Binding-site contacts:
Ligand atom N3 contacts residue ASP149 of chain 1.A at 3.5 Å (salt-bridge).
Ligand atom C7 contacts residue ILE115 of chain 1.A at 3.6 Å (hydrophobic).
Ligand atom N4 contacts residue ASP149 of chain 1.A at 2.7 Å (salt-bridge).
Ligand atom O3 contacts residue SER62 of chain 1.A at 3.5 Å.
Ligand atom C3 contacts residue GLY28 of chain 1.A at 3.5 Å.
Ligand atom N contacts residue ILE115 of chain 1.A at 3.8 Å.
Ligand atom C8 contacts residue SER150 of chain 1.A at 3.5 Å.
Ligand atom O2 contacts residue PRO166 of chain 1.A at 3.6 Å.
Ligand atom O1 contacts residue ASP116 of chain 1.A at 3.7 Å.
Ligand atom N3 contacts residue SER150 of chain 1.A at 3.1 Å (h-bond).
Ligand atom O contacts residue ASP114 of chain 1.A at 2.7 Å (salt-bridge).
Ligand atom O contacts residue GLY64 of chain 1.A at 3.4 Å.
Ligand atom C10 contacts residue ASP149 of chain 1.A at 3.6 Å.
Ligand atom C1 contacts residue ASP114 of chain 1.A at 3.4 Å.
Ligand atom C10 contacts residue TYR178 of chain 1.A at 3.6 Å (hydrophobic).
Ligand atom C8 contacts residue ILE115 of chain 1.A at 3.6 Å (hydrophobic).
Ligand atom C contacts residue GLY28 of chain 1.A at 3.6 Å.
Ligand atom N2 contacts residue ASP114 of chain 1.A at 3.8 Å.
Ligand atom C contacts residue ASP114 of chain 1.A at 3.6 Å.
Ligand atom C9 contacts residue PHE200 of chain 1.A at 3.6 Å (hydrophobic).
Ligand atom O2 contacts residue PRO167 of chain 1.A at 3.3 Å.
Ligand atom C11 contacts residue TYR178 of chain 1.A at 3.5 Å (hydrophobic).
Ligand atom N3 contacts residue CYS148 of chain 1.A at 3.9 Å.
Ligand atom N1 contacts residue PRO167 of chain 1.A at 3.4 Å.
Ligand atom C6 contacts residue ILE115 of chain 1.A at 3.9 Å (hydrophobic).
Ligand atom C5 contacts residue PRO167 of chain 1.A at 3.4 Å (hydrophobic).
Ligand atom N4 contacts residue PHE200 of chain 1.A at 3.7 Å.
Ligand atom O3 contacts residue PRO167 of chain 1.A at 3.9 Å.
Ligand atom C6 contacts residue PHE200 of chain 1.A at 3.9 Å (hydrophobic).
Ligand atom C4 contacts residue ASP114 of chain 1.A at 3.4 Å.
Ligand atom O1 contacts residue ASP114 of chain 1.A at 2.4 Å (salt-bridge).
Ligand atom C9 contacts residue ASP149 of chain 1.A at 3.5 Å.
Ligand atom C12 contacts residue TYR178 of chain 1.A at 3.8 Å (hydrophobic).
Ligand atom O3 contacts residue ASP114 of chain 1.A at 3.9 Å.
Ligand atom N2 contacts residue ILE115 of chain 1.A at 3.3 Å (h-bond).
Ligand atom C11 contacts residue ASP149 of chain 1.A at 4.0 Å.
Ligand atom O1 contacts residue ILE115 of chain 1.A at 3.5 Å.
Ligand atom C8 contacts residue CYS148 of chain 1.A at 3.6 Å (hydrophobic).
Ligand atom N3 contacts residue PHE200 of chain 1.A at 3.9 Å.
Ligand atom O2 contacts residue ASN165 of chain 1.A at 3.7 Å.

A small-molecule ligand and the protein it binds are described below.
Small molecule (SMILES): OC[C@H]1O[C@@H](n2cnc3c(NCCCCc4ccccc4)ncnc32)[C@H](O)[C@@H]1O

Sequence of chain 1.A:
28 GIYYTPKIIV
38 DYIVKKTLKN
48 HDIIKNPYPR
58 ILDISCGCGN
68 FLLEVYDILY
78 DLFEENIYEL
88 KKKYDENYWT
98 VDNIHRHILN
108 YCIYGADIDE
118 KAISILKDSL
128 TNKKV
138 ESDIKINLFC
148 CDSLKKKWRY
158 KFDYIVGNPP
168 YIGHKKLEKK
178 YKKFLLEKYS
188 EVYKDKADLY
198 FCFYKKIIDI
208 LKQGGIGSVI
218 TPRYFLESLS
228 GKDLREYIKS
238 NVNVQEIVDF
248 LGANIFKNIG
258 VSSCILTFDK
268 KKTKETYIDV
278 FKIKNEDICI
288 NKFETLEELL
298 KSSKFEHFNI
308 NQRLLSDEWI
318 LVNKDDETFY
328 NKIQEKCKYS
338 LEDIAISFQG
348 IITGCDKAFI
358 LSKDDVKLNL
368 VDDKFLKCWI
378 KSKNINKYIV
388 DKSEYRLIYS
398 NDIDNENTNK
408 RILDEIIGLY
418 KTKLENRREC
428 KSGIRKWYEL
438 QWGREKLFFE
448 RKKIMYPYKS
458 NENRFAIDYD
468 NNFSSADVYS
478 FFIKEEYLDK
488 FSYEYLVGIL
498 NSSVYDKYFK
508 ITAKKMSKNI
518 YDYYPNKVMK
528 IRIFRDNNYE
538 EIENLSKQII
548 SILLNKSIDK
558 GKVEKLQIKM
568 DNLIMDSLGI